Binding-site contacts:
Ligand atom O3 contacts residue GLY59 of chain 1.B at 4.1 Å.
Ligand atom O6 contacts residue VAL36 of chain 1.B at 3.0 Å (h-bond).
Ligand atom O5 contacts residue GLY34 of chain 1.B at 3.7 Å.
Ligand atom C6 contacts residue ASP35 of chain 1.B at 3.6 Å.
Ligand atom C6 contacts residue ASP38 of chain 1.B at 3.5 Å.
Ligand atom C2 contacts residue GLY34 of chain 1.B at 4.3 Å.
Ligand atom O4 contacts residue GLY60 of chain 1.B at 3.5 Å (h-bond).
Ligand atom C6 contacts residue PHE131 of chain 1.B at 4.0 Å (hydrophobic).
Ligand atom O3 contacts residue GLY60 of chain 1.B at 3.1 Å (h-bond).
Ligand atom C4 contacts residue GLY59 of chain 1.B at 4.5 Å.
Ligand atom O4 contacts residue PHE131 of chain 1.B at 4.5 Å.
Ligand atom C6 contacts residue VAL36 of chain 1.B at 3.8 Å (hydrophobic).
Ligand atom C1 contacts residue GLY34 of chain 1.B at 4.3 Å.
Ligand atom C5 contacts residue GLY34 of chain 1.B at 4.4 Å.
Ligand atom O5 contacts residue TYR83 of chain 1.B at 4.1 Å.
Ligand atom C6 contacts residue TYR83 of chain 1.B at 3.8 Å (hydrophobic).
Ligand atom O2 contacts residue GLY34 of chain 1.B at 3.3 Å.
Ligand atom C6 contacts residue GLY34 of chain 1.B at 4.4 Å.
Ligand atom O1 contacts residue ASP35 of chain 1.B at 4.0 Å.
Ligand atom C3 contacts residue GLY60 of chain 1.B at 4.0 Å.
Ligand atom O6 contacts residue ASP38 of chain 1.B at 2.8 Å (salt-bridge).
Ligand atom C4 contacts residue GLY60 of chain 1.B at 3.7 Å.
Ligand atom C5 contacts residue ASP38 of chain 1.B at 4.0 Å.
Ligand atom O6 contacts residue SER33 of chain 1.B at 4.3 Å.
Ligand atom C4 contacts residue GLY34 of chain 1.B at 4.3 Å.
Ligand atom C1 contacts residue ASP35 of chain 1.B at 3.9 Å.
Ligand atom O4 contacts residue ASP38 of chain 1.B at 2.6 Å (salt-bridge).
Ligand atom C4 contacts residue ASP38 of chain 1.B at 3.4 Å.
Ligand atom O6 contacts residue ASP35 of chain 1.B at 2.9 Å (salt-bridge).
Ligand atom O4 contacts residue GLY59 of chain 1.B at 3.6 Å.
Ligand atom O6 contacts residue GLY34 of chain 1.B at 3.2 Å (h-bond).
Ligand atom C5 contacts residue TYR83 of chain 1.B at 4.1 Å (hydrophobic).
Ligand atom O2 contacts residue GLY60 of chain 1.B at 4.4 Å.
Ligand atom O2 contacts residue ASP35 of chain 1.B at 4.3 Å.
Ligand atom O5 contacts residue ASP35 of chain 1.B at 2.9 Å (salt-bridge).
Ligand atom C5 contacts residue ASP35 of chain 1.B at 3.9 Å.

The protein below binds the small molecule below.
Small molecule (SMILES): OC[C@H]1O[C@H](O)[C@@H](O)[C@@H](O)[C@@H]1O

Sequence of chain 1.B:
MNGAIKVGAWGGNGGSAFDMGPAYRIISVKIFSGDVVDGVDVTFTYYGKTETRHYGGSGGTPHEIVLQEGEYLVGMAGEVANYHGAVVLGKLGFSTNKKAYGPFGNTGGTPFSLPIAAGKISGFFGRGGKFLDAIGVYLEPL